Sequence of chain 4.F:
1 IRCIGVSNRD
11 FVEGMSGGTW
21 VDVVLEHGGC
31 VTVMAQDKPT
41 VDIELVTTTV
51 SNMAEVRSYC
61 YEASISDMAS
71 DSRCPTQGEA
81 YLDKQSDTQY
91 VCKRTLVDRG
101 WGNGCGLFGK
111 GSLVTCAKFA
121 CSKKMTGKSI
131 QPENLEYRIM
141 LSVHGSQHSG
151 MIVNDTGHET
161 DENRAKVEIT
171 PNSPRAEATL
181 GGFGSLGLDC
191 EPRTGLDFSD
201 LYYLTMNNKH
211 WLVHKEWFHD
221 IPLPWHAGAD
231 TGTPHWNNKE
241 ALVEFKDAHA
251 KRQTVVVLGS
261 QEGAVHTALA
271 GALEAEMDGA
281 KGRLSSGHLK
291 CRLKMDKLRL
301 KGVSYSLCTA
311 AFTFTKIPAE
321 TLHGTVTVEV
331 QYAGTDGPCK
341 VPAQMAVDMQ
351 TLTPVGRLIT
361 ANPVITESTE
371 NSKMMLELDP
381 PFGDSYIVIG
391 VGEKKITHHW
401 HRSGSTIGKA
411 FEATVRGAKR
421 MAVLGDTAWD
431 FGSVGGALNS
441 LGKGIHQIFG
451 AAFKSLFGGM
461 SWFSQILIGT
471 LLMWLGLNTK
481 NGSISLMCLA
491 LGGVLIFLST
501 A

A small-molecule ligand and the protein it binds are described below.
Small molecule (SMILES): CC(=O)N[C@H]1[C@H](O[C@H]2[C@H](O)[C@@H](NC(C)=O)CO[C@@H]2CO)O[C@H](CO)[C@@H](O)[C@@H]1O

Binding-site contacts:
Ligand atom C2 contacts residue MET151 of chain 4.F at 4.1 Å (hydrophobic).
Ligand atom C1 contacts residue GLY150 of chain 4.F at 3.8 Å.
Ligand atom C6 contacts residue ASP155 of chain 4.F at 4.3 Å.
Ligand atom C6 contacts residue GLY157 of chain 4.F at 4.2 Å.
Ligand atom O5 contacts residue ASN154 of chain 4.F at 2.4 Å (h-bond).
Ligand atom N2 contacts residue GLY150 of chain 4.F at 4.1 Å.
Ligand atom C6 contacts residue THR156 of chain 4.F at 1.8 Å.
Ligand atom C4 contacts residue THR156 of chain 4.F at 4.1 Å.
Ligand atom C4 contacts residue ASN154 of chain 4.F at 3.2 Å.
Ligand atom O6 contacts residue THR156 of chain 4.F at 1.2 Å (h-bond).
Ligand atom N2 contacts residue ASN154 of chain 4.F at 4.3 Å.
Ligand atom C1 contacts residue MET151 of chain 4.F at 3.6 Å (hydrophobic).
Ligand atom N2 contacts residue MET151 of chain 4.F at 3.4 Å.
Ligand atom C7 contacts residue HIS148 of chain 4.F at 2.3 Å.
Ligand atom C1 contacts residue ASN154 of chain 4.F at 2.5 Å.
Ligand atom C2 contacts residue ASN154 of chain 4.F at 3.5 Å.
Ligand atom O5 contacts residue THR156 of chain 4.F at 3.8 Å.
Ligand atom N2 contacts residue THR156 of chain 4.F at 4.3 Å.
Ligand atom C8 contacts residue THR156 of chain 4.F at 2.9 Å.
Ligand atom C3 contacts residue ASN154 of chain 4.F at 3.5 Å.
Ligand atom C8 contacts residue GLY157 of chain 4.F at 4.5 Å.
Ligand atom O6 contacts residue ASN154 of chain 4.F at 2.4 Å (h-bond).
Ligand atom C7 contacts residue THR156 of chain 4.F at 3.4 Å.
Ligand atom C8 contacts residue HIS148 of chain 4.F at 1.2 Å.
Ligand atom O7 contacts residue HIS148 of chain 4.F at 3.3 Å (h-bond).
Ligand atom C2 contacts residue HIS148 of chain 4.F at 4.2 Å.
Ligand atom O4 contacts residue THR156 of chain 4.F at 4.2 Å.
Ligand atom O4 contacts residue ASN154 of chain 4.F at 3.5 Å (h-bond).
Ligand atom C8 contacts residue MET151 of chain 4.F at 4.1 Å (hydrophobic).
Ligand atom C7 contacts residue MET151 of chain 4.F at 4.0 Å (hydrophobic).
Ligand atom O7 contacts residue THR156 of chain 4.F at 2.4 Å.
Ligand atom C2 contacts residue GLY150 of chain 4.F at 4.5 Å.
Ligand atom C5 contacts residue ASN154 of chain 4.F at 2.1 Å.
Ligand atom C5 contacts residue THR156 of chain 4.F at 3.2 Å.
Ligand atom O6 contacts residue ASP155 of chain 4.F at 4.2 Å.
Ligand atom C6 contacts residue ASN154 of chain 4.F at 3.0 Å.
Ligand atom N2 contacts residue HIS148 of chain 4.F at 2.8 Å (h-bond).
Ligand atom O5 contacts residue ARG164 of chain 4.F at 4.3 Å.